This small molecule binds to this protein.
Small molecule (SMILES): C[C@@H](O)[C@@H](C)O

Binding-site contacts:
Ligand atom C4 contacts residue ILE378 of chain 1.B at 3.5 Å (hydrophobic).
Ligand atom C4 contacts residue PRO379 of chain 1.B at 3.7 Å (hydrophobic).
Ligand atom C3 contacts residue THR373 of chain 1.B at 4.3 Å.
Ligand atom C1 contacts residue PRO379 of chain 1.B at 3.8 Å (hydrophobic).
Ligand atom C4 contacts residue LYS377 of chain 1.B at 3.6 Å.
Ligand atom O6 contacts residue THR373 of chain 1.B at 3.9 Å.
Ligand atom C1 contacts residue GLU437 of chain 1.B at 3.4 Å.
Ligand atom C1 contacts residue GLY436 of chain 1.B at 4.2 Å.
Ligand atom C3 contacts residue ILE378 of chain 1.B at 4.3 Å (hydrophobic).
Ligand atom C4 contacts residue THR373 of chain 1.B at 3.4 Å.
Ligand atom C2 contacts residue GLU437 of chain 1.B at 4.0 Å.
Ligand atom C3 contacts residue PRO379 of chain 1.B at 4.1 Å (hydrophobic).

Sequence of chain 1.B:
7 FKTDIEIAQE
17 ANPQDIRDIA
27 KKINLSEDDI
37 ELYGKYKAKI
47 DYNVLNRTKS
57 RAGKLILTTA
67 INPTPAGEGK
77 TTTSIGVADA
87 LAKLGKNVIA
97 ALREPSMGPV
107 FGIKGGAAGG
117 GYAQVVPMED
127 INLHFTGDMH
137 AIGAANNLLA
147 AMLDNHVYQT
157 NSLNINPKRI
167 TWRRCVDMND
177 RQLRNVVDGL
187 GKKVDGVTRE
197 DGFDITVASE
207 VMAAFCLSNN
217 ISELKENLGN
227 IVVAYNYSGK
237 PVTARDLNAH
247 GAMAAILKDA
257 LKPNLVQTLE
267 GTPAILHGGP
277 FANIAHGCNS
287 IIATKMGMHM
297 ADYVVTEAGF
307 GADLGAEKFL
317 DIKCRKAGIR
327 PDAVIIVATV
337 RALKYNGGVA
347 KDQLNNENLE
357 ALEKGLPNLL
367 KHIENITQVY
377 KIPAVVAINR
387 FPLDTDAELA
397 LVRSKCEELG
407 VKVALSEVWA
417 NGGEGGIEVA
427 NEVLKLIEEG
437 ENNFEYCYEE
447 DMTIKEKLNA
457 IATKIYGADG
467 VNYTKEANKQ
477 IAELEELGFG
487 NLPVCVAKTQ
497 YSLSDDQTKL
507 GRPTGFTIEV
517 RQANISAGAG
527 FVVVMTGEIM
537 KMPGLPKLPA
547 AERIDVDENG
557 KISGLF